Sequence of chain 1.A:
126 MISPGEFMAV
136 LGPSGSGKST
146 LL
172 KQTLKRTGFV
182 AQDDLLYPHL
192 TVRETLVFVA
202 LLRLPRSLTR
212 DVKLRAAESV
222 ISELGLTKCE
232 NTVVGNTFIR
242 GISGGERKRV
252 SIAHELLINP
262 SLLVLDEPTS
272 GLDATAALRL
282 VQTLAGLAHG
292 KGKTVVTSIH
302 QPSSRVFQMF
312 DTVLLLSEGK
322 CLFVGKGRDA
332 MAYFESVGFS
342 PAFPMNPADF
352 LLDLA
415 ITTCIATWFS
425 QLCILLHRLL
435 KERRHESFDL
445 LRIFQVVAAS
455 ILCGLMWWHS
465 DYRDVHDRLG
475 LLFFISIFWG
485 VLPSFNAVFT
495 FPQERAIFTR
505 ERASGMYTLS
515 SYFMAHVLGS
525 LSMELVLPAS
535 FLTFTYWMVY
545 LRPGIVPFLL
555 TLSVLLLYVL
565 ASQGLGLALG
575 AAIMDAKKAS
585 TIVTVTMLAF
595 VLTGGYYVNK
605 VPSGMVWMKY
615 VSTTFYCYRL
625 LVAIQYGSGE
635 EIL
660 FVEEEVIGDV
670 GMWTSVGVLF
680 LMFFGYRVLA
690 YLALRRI

Sequence of chain 1.B:
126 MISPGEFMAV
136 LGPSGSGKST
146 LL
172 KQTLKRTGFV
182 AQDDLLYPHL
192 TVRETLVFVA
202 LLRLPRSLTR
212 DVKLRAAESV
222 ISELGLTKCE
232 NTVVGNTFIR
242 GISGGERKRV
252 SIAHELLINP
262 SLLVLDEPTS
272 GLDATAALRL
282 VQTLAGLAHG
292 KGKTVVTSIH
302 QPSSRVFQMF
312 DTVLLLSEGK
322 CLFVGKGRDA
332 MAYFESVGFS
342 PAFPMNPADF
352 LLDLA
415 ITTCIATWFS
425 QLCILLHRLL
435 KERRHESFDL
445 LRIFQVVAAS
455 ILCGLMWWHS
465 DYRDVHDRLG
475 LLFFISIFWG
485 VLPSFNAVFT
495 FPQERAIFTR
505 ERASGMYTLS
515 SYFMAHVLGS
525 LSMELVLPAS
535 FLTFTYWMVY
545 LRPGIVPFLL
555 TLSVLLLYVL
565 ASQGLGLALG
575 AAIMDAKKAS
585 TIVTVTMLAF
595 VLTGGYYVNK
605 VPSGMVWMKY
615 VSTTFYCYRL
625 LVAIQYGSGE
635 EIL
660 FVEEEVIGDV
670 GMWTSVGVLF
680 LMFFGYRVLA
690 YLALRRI

Binding-site contacts:
Ligand atom C5 contacts residue VAL485 of chain 1.B at 4.1 Å (hydrophobic).
Ligand atom O11 contacts residue ILE481 of chain 1.A at 4.1 Å.
Ligand atom C9 contacts residue VAL485 of chain 1.B at 4.0 Å (hydrophobic).
Ligand atom O12 contacts residue ILE481 of chain 1.A at 3.8 Å.
Ligand atom O10 contacts residue PHE489 of chain 1.B at 3.9 Å.
Ligand atom O11 contacts residue ILE481 of chain 1.B at 4.3 Å.
Ligand atom C13 contacts residue VAL485 of chain 1.B at 3.1 Å (hydrophobic).
Ligand atom C6 contacts residue VAL485 of chain 1.B at 4.2 Å (hydrophobic).
Ligand atom O12 contacts residue ILE481 of chain 1.B at 3.6 Å.
Ligand atom C4 contacts residue VAL485 of chain 1.B at 4.5 Å (hydrophobic).
Ligand atom C14 contacts residue THR588 of chain 1.A at 4.3 Å.
Ligand atom C2 contacts residue ILE481 of chain 1.B at 4.1 Å (hydrophobic).
Ligand atom C12 contacts residue VAL485 of chain 1.A at 3.8 Å (hydrophobic).
Ligand atom C15 contacts residue VAL485 of chain 1.A at 2.8 Å (hydrophobic).
Ligand atom O7 contacts residue VAL485 of chain 1.A at 4.3 Å.
Ligand atom C14 contacts residue VAL485 of chain 1.A at 3.3 Å (hydrophobic).
Ligand atom C1 contacts residue ILE481 of chain 1.B at 3.8 Å (hydrophobic).
Ligand atom O7 contacts residue THR588 of chain 1.A at 4.4 Å.
Ligand atom C1 contacts residue ILE481 of chain 1.A at 4.1 Å (hydrophobic).
Ligand atom C3 contacts residue VAL485 of chain 1.B at 4.2 Å (hydrophobic).
Ligand atom C8 contacts residue VAL485 of chain 1.B at 3.7 Å (hydrophobic).

A small-molecule ligand and the protein it binds are described below.
Small molecule (SMILES): CC(=CC(=O)O)/C=C/[C@@]1(O)C(C)=CC(=O)CC1(C)C